A small-molecule ligand and the protein it binds are described below.
Small molecule (SMILES): CC(=O)N[C@@H]1[C@@H](O)[C@H](O)[C@@H](CO)O[C@H]1O

Sequence of chain 1.A:
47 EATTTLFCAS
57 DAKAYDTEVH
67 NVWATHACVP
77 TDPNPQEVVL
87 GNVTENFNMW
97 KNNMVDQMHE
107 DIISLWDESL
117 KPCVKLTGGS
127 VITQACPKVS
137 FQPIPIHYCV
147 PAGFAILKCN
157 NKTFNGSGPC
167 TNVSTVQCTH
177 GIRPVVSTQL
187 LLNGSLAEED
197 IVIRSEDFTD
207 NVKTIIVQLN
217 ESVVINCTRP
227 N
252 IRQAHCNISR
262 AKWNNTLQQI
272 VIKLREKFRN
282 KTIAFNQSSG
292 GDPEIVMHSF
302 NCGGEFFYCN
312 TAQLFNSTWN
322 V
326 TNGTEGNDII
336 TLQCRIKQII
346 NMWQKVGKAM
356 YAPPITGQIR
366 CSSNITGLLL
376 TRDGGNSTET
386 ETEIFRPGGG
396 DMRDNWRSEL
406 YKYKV

Binding-site contacts:
Ligand atom O5 contacts residue SER367 of chain 1.A at 4.3 Å.
Ligand atom N2 contacts residue ASN222 of chain 1.A at 2.9 Å (h-bond).
Ligand atom C5 contacts residue ASN222 of chain 1.A at 3.6 Å.
Ligand atom C8 contacts residue ILE259 of chain 1.A at 3.6 Å (hydrophobic).
Ligand atom C7 contacts residue ASN222 of chain 1.A at 3.4 Å.
Ligand atom C4 contacts residue ASN222 of chain 1.A at 4.2 Å.
Ligand atom C8 contacts residue ILE334 of chain 1.A at 4.0 Å (hydrophobic).
Ligand atom C1 contacts residue VAL220 of chain 1.A at 3.8 Å (hydrophobic).
Ligand atom C7 contacts residue ASN258 of chain 1.A at 3.6 Å.
Ligand atom O7 contacts residue ASN258 of chain 1.A at 3.3 Å (h-bond).
Ligand atom C8 contacts residue SER260 of chain 1.A at 3.5 Å.
Ligand atom O5 contacts residue VAL220 of chain 1.A at 4.3 Å.
Ligand atom C1 contacts residue ASN222 of chain 1.A at 1.4 Å.
Ligand atom C7 contacts residue ILE334 of chain 1.A at 4.3 Å (hydrophobic).
Ligand atom C3 contacts residue ASN222 of chain 1.A at 3.8 Å.
Ligand atom C8 contacts residue ASN258 of chain 1.A at 3.5 Å.
Ligand atom C2 contacts residue ASN222 of chain 1.A at 2.4 Å.
Ligand atom O7 contacts residue ILE334 of chain 1.A at 3.7 Å.
Ligand atom O5 contacts residue ASN222 of chain 1.A at 2.3 Å (h-bond).
Ligand atom O7 contacts residue ASN222 of chain 1.A at 3.5 Å (h-bond).
Ligand atom C5 contacts residue VAL220 of chain 1.A at 4.4 Å (hydrophobic).
Ligand atom O6 contacts residue SER367 of chain 1.A at 3.9 Å.